This protein binds this small molecule.
Small molecule (SMILES): Nc1ncnc2c1ncn2[C@H]1C[C@H](O)[C@@H](COP(=O)(O)O)O1

Sequence of chain 1.G:
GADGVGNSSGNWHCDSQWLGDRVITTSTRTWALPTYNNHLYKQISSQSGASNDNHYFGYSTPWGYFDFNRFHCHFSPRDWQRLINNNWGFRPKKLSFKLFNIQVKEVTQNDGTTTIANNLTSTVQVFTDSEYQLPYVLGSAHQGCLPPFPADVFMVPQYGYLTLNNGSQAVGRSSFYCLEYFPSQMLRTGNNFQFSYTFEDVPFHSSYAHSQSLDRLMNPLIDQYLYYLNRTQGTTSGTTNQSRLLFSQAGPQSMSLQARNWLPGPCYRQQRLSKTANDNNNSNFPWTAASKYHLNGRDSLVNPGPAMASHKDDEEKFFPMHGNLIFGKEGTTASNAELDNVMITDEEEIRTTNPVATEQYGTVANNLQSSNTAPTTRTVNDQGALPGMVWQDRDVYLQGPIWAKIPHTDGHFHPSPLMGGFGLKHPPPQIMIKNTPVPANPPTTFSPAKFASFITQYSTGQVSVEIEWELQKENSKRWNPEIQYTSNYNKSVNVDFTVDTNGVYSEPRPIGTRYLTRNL

Binding-site contacts:
Ligand atom N6 contacts residue PRO633 of chain 1.G at 4.2 Å.
Ligand atom O2P contacts residue PRO631 of chain 1.G at 3.8 Å.
Ligand atom N6 contacts residue VAL418 of chain 1.G at 3.8 Å.
Ligand atom C2 contacts residue GLY639 of chain 1.G at 3.9 Å.
Ligand atom O4' contacts residue HIS630 of chain 1.G at 4.2 Å.
Ligand atom N3 contacts residue PRO419 of chain 1.G at 4.2 Å.
Ligand atom O5' contacts residue PHE629 of chain 1.G at 3.9 Å.
Ligand atom C5 contacts residue PRO631 of chain 1.G at 4.1 Å (hydrophobic).
Ligand atom N6 contacts residue PRO631 of chain 1.G at 3.8 Å.
Ligand atom N9 contacts residue PRO419 of chain 1.G at 4.2 Å.
Ligand atom O2P contacts residue PHE629 of chain 1.G at 3.4 Å (h-bond).
Ligand atom C5 contacts residue PRO419 of chain 1.G at 4.2 Å (hydrophobic).
Ligand atom C8 contacts residue HIS630 of chain 1.G at 3.1 Å.
Ligand atom P contacts residue PHE629 of chain 1.G at 4.4 Å.
Ligand atom N1 contacts residue PRO419 of chain 1.G at 4.2 Å.
Ligand atom C6 contacts residue VAL418 of chain 1.G at 4.0 Å (hydrophobic).
Ligand atom N1 contacts residue PRO631 of chain 1.G at 3.8 Å.
Ligand atom N1 contacts residue GLY639 of chain 1.G at 3.1 Å (h-bond).
Ligand atom N6 contacts residue GLY637 of chain 1.G at 4.0 Å.
Ligand atom N6 contacts residue PHE638 of chain 1.G at 3.8 Å.
Ligand atom O4' contacts residue PRO631 of chain 1.G at 4.1 Å.
Ligand atom N7 contacts residue ASP609 of chain 1.G at 4.1 Å.
Ligand atom C6 contacts residue GLY639 of chain 1.G at 3.8 Å.
Ligand atom C1' contacts residue HIS630 of chain 1.G at 3.8 Å.
Ligand atom C4 contacts residue PRO419 of chain 1.G at 4.0 Å (hydrophobic).
Ligand atom C6 contacts residue PRO631 of chain 1.G at 3.6 Å (hydrophobic).
Ligand atom O2P contacts residue HIS628 of chain 1.G at 3.8 Å.
Ligand atom N7 contacts residue SER632 of chain 1.G at 3.8 Å.
Ligand atom O5' contacts residue PRO631 of chain 1.G at 4.0 Å.
Ligand atom C8 contacts residue ASP609 of chain 1.G at 4.4 Å.
Ligand atom C5 contacts residue SER632 of chain 1.G at 4.4 Å.
Ligand atom N6 contacts residue GLY639 of chain 1.G at 2.9 Å (h-bond).
Ligand atom N1 contacts residue VAL418 of chain 1.G at 3.8 Å.
Ligand atom N7 contacts residue HIS630 of chain 1.G at 3.6 Å.
Ligand atom N6 contacts residue SER632 of chain 1.G at 4.0 Å.
Ligand atom C2' contacts residue PRO419 of chain 1.G at 4.0 Å (hydrophobic).
Ligand atom C6 contacts residue PRO419 of chain 1.G at 4.3 Å (hydrophobic).
Ligand atom C2 contacts residue PRO631 of chain 1.G at 4.3 Å (hydrophobic).
Ligand atom C2 contacts residue PRO419 of chain 1.G at 4.2 Å (hydrophobic).
Ligand atom N9 contacts residue HIS630 of chain 1.G at 3.8 Å.